Sequence of chain 8.A:
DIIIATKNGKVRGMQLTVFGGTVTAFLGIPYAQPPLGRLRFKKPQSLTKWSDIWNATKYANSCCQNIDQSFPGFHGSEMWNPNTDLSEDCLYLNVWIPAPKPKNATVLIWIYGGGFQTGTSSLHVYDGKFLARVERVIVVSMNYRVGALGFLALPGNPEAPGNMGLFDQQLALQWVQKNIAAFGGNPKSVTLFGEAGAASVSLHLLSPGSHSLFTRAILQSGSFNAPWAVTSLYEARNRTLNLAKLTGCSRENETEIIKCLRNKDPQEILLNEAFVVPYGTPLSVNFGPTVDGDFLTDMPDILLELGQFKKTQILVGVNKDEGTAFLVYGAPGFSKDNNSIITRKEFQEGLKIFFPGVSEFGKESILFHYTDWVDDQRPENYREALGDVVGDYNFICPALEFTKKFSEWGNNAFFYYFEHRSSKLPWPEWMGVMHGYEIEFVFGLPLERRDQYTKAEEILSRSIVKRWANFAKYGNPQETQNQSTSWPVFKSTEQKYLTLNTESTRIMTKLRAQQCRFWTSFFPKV

The small molecule below binds the protein below.
Small molecule (SMILES): CC(=O)N[C@@H]1[C@@H](O)[C@H](O)[C@@H](CO)O[C@H]1O

Binding-site contacts:
Ligand atom C8 contacts residue ARG465 of chain 8.A at 3.9 Å.
Ligand atom C5 contacts residue ASN485 of chain 8.A at 3.7 Å.
Ligand atom C8 contacts residue GLU482 of chain 8.A at 4.0 Å.
Ligand atom C3 contacts residue ASN485 of chain 8.A at 3.7 Å.
Ligand atom C2 contacts residue ASN485 of chain 8.A at 2.3 Å.
Ligand atom C7 contacts residue GLU482 of chain 8.A at 4.2 Å.
Ligand atom C7 contacts residue ARG465 of chain 8.A at 4.0 Å.
Ligand atom C8 contacts residue ASN485 of chain 8.A at 4.4 Å.
Ligand atom C7 contacts residue ASN485 of chain 8.A at 3.2 Å.
Ligand atom N2 contacts residue ASN485 of chain 8.A at 2.7 Å (h-bond).
Ligand atom O7 contacts residue ARG465 of chain 8.A at 3.6 Å.
Ligand atom C8 contacts residue LYS469 of chain 8.A at 4.0 Å.
Ligand atom O7 contacts residue ASN485 of chain 8.A at 3.3 Å (h-bond).
Ligand atom C4 contacts residue ASN485 of chain 8.A at 4.2 Å.
Ligand atom C1 contacts residue ASN485 of chain 8.A at 1.4 Å.
Ligand atom O5 contacts residue ASN485 of chain 8.A at 2.4 Å (h-bond).
Ligand atom O7 contacts residue GLU482 of chain 8.A at 4.4 Å.
Ligand atom O3 contacts residue ARG465 of chain 8.A at 4.1 Å.